Sequence of chain 2.A:
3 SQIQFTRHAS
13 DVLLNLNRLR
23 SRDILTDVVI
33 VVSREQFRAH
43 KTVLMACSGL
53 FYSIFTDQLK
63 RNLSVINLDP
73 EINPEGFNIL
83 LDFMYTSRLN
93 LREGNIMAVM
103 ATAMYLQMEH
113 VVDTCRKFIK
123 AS

Binding-site contacts:
Ligand atom N08 contacts residue ARG20 of chain 2.A at 3.6 Å.
Ligand atom C13 contacts residue ALA48 of chain 1.A at 3.2 Å (hydrophobic).
Ligand atom CL06 contacts residue ASN17 of chain 2.A at 3.7 Å.
Ligand atom C13 contacts residue SER50 of chain 1.A at 3.4 Å.
Ligand atom C05 contacts residue TYR54 of chain 1.A at 3.5 Å (hydrophobic).
Ligand atom O21 contacts residue HIS10 of chain 2.A at 2.6 Å (h-bond).
Ligand atom C24 contacts residue GLY51 of chain 1.A at 3.5 Å.
Ligand atom O31 contacts residue GLU111 of chain 1.A at 3.1 Å (salt-bridge).
Ligand atom C11 contacts residue SER50 of chain 1.A at 3.6 Å.
Ligand atom C16 contacts residue CYS49 of chain 1.A at 3.4 Å (hydrophobic).
Ligand atom O31 contacts residue MET110 of chain 1.A at 3.7 Å.
Ligand atom C28 contacts residue GLN109 of chain 1.A at 3.4 Å.
Ligand atom N30 contacts residue GLY51 of chain 1.A at 3.2 Å.
Ligand atom O21 contacts residue PHE85 of chain 1.A at 3.5 Å.
Ligand atom C04 contacts residue TYR54 of chain 1.A at 3.4 Å (hydrophobic).
Ligand atom C14 contacts residue CYS49 of chain 1.A at 3.6 Å (hydrophobic).
Ligand atom C02 contacts residue MET47 of chain 1.A at 3.6 Å (hydrophobic).
Ligand atom C13 contacts residue CYS49 of chain 1.A at 3.3 Å (hydrophobic).
Ligand atom N19 contacts residue HIS112 of chain 1.A at 3.4 Å (h-bond).
Ligand atom CL06 contacts residue ALA48 of chain 1.A at 3.7 Å.
Ligand atom C26 contacts residue GLN109 of chain 1.A at 3.2 Å.
Ligand atom N19 contacts residue MET110 of chain 1.A at 3.6 Å.
Ligand atom O31 contacts residue GLN109 of chain 1.A at 3.5 Å (h-bond).
Ligand atom C10 contacts residue TYR54 of chain 1.A at 3.7 Å (hydrophobic).
Ligand atom C23 contacts residue ALA48 of chain 1.A at 3.5 Å (hydrophobic).
Ligand atom N03 contacts residue TYR54 of chain 1.A at 3.4 Å.
Ligand atom N03 contacts residue MET47 of chain 1.A at 3.0 Å (h-bond).
Ligand atom CL06 contacts residue MET47 of chain 1.A at 3.3 Å.
Ligand atom N19 contacts residue VAL113 of chain 1.A at 3.1 Å (h-bond).
Ligand atom C22 contacts residue HIS10 of chain 2.A at 3.6 Å.
Ligand atom C11 contacts residue MET47 of chain 1.A at 3.1 Å (hydrophobic).
Ligand atom C29 contacts residue GLY51 of chain 1.A at 3.5 Å.
Ligand atom C29 contacts residue GLN109 of chain 1.A at 3.6 Å.
Ligand atom C07 contacts residue TYR54 of chain 1.A at 3.8 Å (hydrophobic).
Ligand atom N12 contacts residue SER50 of chain 1.A at 3.6 Å.
Ligand atom N27 contacts residue GLN109 of chain 1.A at 3.1 Å (h-bond).
Ligand atom C07 contacts residue ARG20 of chain 2.A at 3.8 Å.
Ligand atom CL06 contacts residue LEU21 of chain 2.A at 3.5 Å.
Ligand atom C20 contacts residue HIS10 of chain 2.A at 3.4 Å.
Ligand atom C15 contacts residue CYS49 of chain 1.A at 3.4 Å (hydrophobic).

Sequence of chain 1.A:
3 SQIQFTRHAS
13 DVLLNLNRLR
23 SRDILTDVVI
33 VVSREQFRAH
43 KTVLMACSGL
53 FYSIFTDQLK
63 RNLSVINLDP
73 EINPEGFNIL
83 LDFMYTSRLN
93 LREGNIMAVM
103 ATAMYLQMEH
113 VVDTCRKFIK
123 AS

This small molecule binds to this protein.
Small molecule (SMILES): Cn1cnc2c(c(-c3ccc(O)c(C#N)c3)cn2CC(=O)Nc2ccncc2Cl)c1=O